Binding-site contacts:
Ligand atom C19 contacts residue CYS155 of chain 2.A at 1.8 Å (hydrophobic).
Ligand atom C17 contacts residue N021 of chain 2.B at 0.0 Å.
Ligand atom O01 contacts residue N021 of chain 2.B at 0.2 Å (h-bond).
Ligand atom O18 contacts residue HIS173 of chain 2.A at 2.6 Å (h-bond).
Ligand atom C04 contacts residue GLN174 of chain 2.A at 3.5 Å.
Ligand atom C11 contacts residue CYS155 of chain 2.A at 2.7 Å (hydrophobic).
Ligand atom O20 contacts residue HIS48 of chain 2.A at 2.9 Å (h-bond).
Ligand atom O18 contacts residue HIS182 of chain 2.A at 3.5 Å.
Ligand atom C16 contacts residue N021 of chain 2.B at 0.0 Å.
Ligand atom O18 contacts residue N021 of chain 2.B at 0.5 Å (h-bond).
Ligand atom C12 contacts residue CYS155 of chain 2.A at 3.2 Å (hydrophobic).
Ligand atom C11 contacts residue N021 of chain 2.B at 0.1 Å.
Ligand atom C07 contacts residue ASP197 of chain 2.A at 3.6 Å.
Ligand atom O22 contacts residue N021 of chain 2.B at 0.2 Å (h-bond).
Ligand atom C02 contacts residue N021 of chain 2.B at 0.2 Å.
Ligand atom N10 contacts residue N021 of chain 2.B at 0.1 Å (h-bond).
Ligand atom N03 contacts residue N021 of chain 2.B at 0.2 Å (h-bond).
Ligand atom C23 contacts residue GLU176 of chain 2.A at 3.2 Å.
Ligand atom C07 contacts residue N021 of chain 2.B at 0.3 Å.
Ligand atom C08 contacts residue N021 of chain 2.B at 0.1 Å.
Ligand atom C06 contacts residue N021 of chain 2.B at 0.2 Å.
Ligand atom C05 contacts residue N021 of chain 2.B at 0.2 Å.
Ligand atom N10 contacts residue CYS155 of chain 2.A at 2.9 Å (h-bond).
Ligand atom O20 contacts residue N021 of chain 2.B at 1.5 Å.
Ligand atom N15 contacts residue N021 of chain 2.B at 0.2 Å (h-bond).
Ligand atom C12 contacts residue N021 of chain 2.B at 0.2 Å.
Ligand atom N10 contacts residue GLN174 of chain 2.A at 3.0 Å (h-bond).
Ligand atom O18 contacts residue PHE150 of chain 2.A at 3.1 Å.
Ligand atom N15 contacts residue GLU176 of chain 2.A at 3.1 Å (salt-bridge).
Ligand atom O21 contacts residue N021 of chain 2.B at 0.4 Å (h-bond).
Ligand atom C14 contacts residue N021 of chain 2.B at 0.3 Å.
Ligand atom C23 contacts residue N021 of chain 2.B at 0.2 Å.
Ligand atom C04 contacts residue N021 of chain 2.B at 0.2 Å.
Ligand atom C09 contacts residue N021 of chain 2.B at 0.2 Å.
Ligand atom C13 contacts residue N021 of chain 2.B at 0.2 Å.
Ligand atom O01 contacts residue GLU176 of chain 2.A at 3.3 Å (salt-bridge).
Ligand atom O20 contacts residue CYS155 of chain 2.A at 2.6 Å (h-bond).
Ligand atom O01 contacts residue MET175 of chain 2.A at 3.6 Å.
Ligand atom N15 contacts residue PHE150 of chain 2.A at 3.2 Å (h-bond).
Ligand atom C19 contacts residue N021 of chain 2.B at 0.1 Å.

This protein binds this small molecule.
Small molecule (SMILES): CCC1(OC(=O)N[C@@H](CC(C)C)C(=O)N[C@@H](C[C@@H]2CCNC2=O)[C@H](O)S(=O)(=O)O)CCN(C(=O)OC(C)(C)C)CC1

Sequence of chain 2.A:
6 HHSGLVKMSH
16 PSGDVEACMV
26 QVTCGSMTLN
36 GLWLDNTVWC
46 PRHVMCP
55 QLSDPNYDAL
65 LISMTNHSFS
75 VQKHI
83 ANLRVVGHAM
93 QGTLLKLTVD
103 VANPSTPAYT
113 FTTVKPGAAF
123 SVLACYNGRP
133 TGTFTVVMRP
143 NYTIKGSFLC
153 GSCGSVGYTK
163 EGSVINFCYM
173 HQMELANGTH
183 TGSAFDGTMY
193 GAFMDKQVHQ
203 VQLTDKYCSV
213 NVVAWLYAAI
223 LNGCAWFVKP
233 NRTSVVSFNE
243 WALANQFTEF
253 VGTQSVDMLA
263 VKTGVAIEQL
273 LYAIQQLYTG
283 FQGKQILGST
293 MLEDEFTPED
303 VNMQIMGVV